Sequence of chain 1.B:
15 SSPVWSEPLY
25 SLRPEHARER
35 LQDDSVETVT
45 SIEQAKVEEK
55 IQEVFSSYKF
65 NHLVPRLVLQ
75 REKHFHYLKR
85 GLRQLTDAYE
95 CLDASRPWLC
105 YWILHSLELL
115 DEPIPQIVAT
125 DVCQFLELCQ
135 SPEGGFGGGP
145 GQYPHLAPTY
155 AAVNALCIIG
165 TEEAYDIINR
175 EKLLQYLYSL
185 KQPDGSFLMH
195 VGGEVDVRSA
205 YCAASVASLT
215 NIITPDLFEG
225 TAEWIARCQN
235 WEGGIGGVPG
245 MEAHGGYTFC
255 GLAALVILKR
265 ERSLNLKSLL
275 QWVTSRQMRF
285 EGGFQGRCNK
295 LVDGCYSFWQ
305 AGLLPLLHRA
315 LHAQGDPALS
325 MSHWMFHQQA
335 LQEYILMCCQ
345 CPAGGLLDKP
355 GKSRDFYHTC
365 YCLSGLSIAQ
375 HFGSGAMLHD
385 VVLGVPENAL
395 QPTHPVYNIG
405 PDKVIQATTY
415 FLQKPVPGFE

Binding-site contacts:
Ligand atom OD1 contacts residue ARG358 of chain 1.B at 3.1 Å (salt-bridge).
Ligand atom OG1 contacts residue CYS95 of chain 1.B at 3.2 Å (h-bond).
Ligand atom OE1 contacts residue ALA151 of chain 1.B at 3.2 Å.
Ligand atom OD2 contacts residue ACY1 of chain 1.H at 3.5 Å (h-bond).
Ligand atom NE2 contacts residue TYR131 of chain 1.A at 3.7 Å.
Ligand atom ND2 contacts residue LYS164 of chain 1.A at 2.9 Å (salt-bridge).
Ligand atom C contacts residue TYR166 of chain 1.A at 3.6 Å (hydrophobic).
Ligand atom OD1 contacts residue ACY1 of chain 1.H at 3.4 Å (h-bond).
Ligand atom SG contacts residue HIS362 of chain 1.B at 3.4 Å (h-bond).
Ligand atom CG contacts residue LYS164 of chain 1.A at 3.4 Å.
Ligand atom OE1 contacts residue SER99 of chain 1.B at 3.5 Å (h-bond).
Ligand atom OD2 contacts residue ASP359 of chain 1.B at 3.7 Å.
Ligand atom NE2 contacts residue ALA98 of chain 1.B at 2.9 Å (h-bond).
Ligand atom OE1 contacts residue TRP102 of chain 1.B at 2.8 Å (h-bond).
Ligand atom CB contacts residue LYS164 of chain 1.A at 3.5 Å.
Ligand atom CB contacts residue TYR361 of chain 1.B at 3.5 Å (hydrophobic).
Ligand atom CA contacts residue SER357 of chain 1.B at 3.6 Å.
Ligand atom N contacts residue SER357 of chain 1.B at 3.1 Å (h-bond).
Ligand atom OD2 contacts residue ARG358 of chain 1.B at 3.6 Å.
Ligand atom SG contacts residue ASP297 of chain 1.B at 3.0 Å (salt-bridge).
Ligand atom CG contacts residue TYR81 of chain 1.B at 3.5 Å (hydrophobic).
Ligand atom CA contacts residue ARG358 of chain 1.B at 3.1 Å.
Ligand atom CD contacts residue SER99 of chain 1.B at 3.5 Å.
Ligand atom CG contacts residue ARG358 of chain 1.B at 3.5 Å.
Ligand atom CB contacts residue ZN1 of chain 1.G at 3.5 Å.
Ligand atom CG contacts residue ACY1 of chain 1.H at 3.5 Å.
Ligand atom OD2 contacts residue TYR81 of chain 1.B at 2.5 Å (h-bond).
Ligand atom CG contacts residue TYR93 of chain 1.B at 3.5 Å (hydrophobic).
Ligand atom NE2 contacts residue SER99 of chain 1.B at 3.4 Å (h-bond).
Ligand atom CB contacts residue ARG358 of chain 1.B at 3.5 Å.
Ligand atom CB contacts residue SER357 of chain 1.B at 3.0 Å.
Ligand atom OD1 contacts residue LYS164 of chain 1.A at 3.1 Å (salt-bridge).
Ligand atom OD2 contacts residue TYR93 of chain 1.B at 2.6 Å (h-bond).
Ligand atom CB contacts residue TYR93 of chain 1.B at 3.6 Å (hydrophobic).
Ligand atom O contacts residue FII1 of chain 1.F at 3.1 Å (h-bond).
Ligand atom CG contacts residue ALA92 of chain 1.B at 3.4 Å (hydrophobic).
Ligand atom SG contacts residue ZN1 of chain 1.G at 2.3 Å.
Ligand atom OE1 contacts residue PRO152 of chain 1.B at 3.1 Å.
Ligand atom O contacts residue ARG202 of chain 1.B at 2.9 Å (salt-bridge).
Ligand atom OXT contacts residue GLN167 of chain 1.A at 2.9 Å (h-bond).

Sequence of chain 1.A:
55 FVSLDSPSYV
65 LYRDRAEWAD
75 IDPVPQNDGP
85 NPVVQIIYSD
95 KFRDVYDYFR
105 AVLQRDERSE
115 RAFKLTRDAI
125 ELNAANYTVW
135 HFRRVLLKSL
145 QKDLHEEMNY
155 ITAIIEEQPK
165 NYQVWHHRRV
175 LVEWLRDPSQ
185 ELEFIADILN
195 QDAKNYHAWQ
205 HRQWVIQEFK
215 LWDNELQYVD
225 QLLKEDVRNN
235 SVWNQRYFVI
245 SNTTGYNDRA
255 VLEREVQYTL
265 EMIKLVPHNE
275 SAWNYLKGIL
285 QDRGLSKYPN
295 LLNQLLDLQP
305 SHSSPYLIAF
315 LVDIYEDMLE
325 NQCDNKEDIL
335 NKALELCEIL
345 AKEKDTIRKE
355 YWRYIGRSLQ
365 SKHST

The protein below binds the small molecule below.
Small molecule (SMILES): CC[C@H](C)[C@H](NC(=O)[C@H](CC(N)=O)NC(=O)[C@H](CS)NC(=O)[C@H](C)NC(=O)[C@H](CO)NC(=O)[C@H](C)NC(=O)[C@@H](NC(=O)[C@@H]1CCCN1C(=O)[C@H](CC(=O)O)NC(=O)[C@@H](N)CC(=O)O)[C@@H](C)O)C(=O)N[C@@H](CCC(N)=O)C(=O)O